Binding-site contacts:
Ligand atom OP1 contacts residue NA1 of chain 1.G at 2.6 Å (h-bond).
Ligand atom OP1 contacts residue THR58 of chain 1.A at 3.8 Å.
Ligand atom O5' contacts residue GLY57 of chain 1.A at 3.5 Å.
Ligand atom OP2 contacts residue LYS63 of chain 1.A at 3.9 Å.
Ligand atom OP2 contacts residue LYS59 of chain 1.A at 3.1 Å (salt-bridge).
Ligand atom C5' contacts residue TYR30 of chain 1.A at 3.4 Å (hydrophobic).
Ligand atom O3' contacts residue GLY55 of chain 1.A at 3.5 Å.
Ligand atom C3' contacts residue GLY57 of chain 1.A at 3.9 Å.
Ligand atom OP1 contacts residue LYS26 of chain 1.A at 3.7 Å.
Ligand atom C5' contacts residue GLY57 of chain 1.A at 3.5 Å.
Ligand atom O3' contacts residue ILE60 of chain 1.A at 3.7 Å.
Ligand atom OP2 contacts residue LYS59 of chain 1.A at 3.1 Å (salt-bridge).
Ligand atom P contacts residue LYS59 of chain 1.A at 3.8 Å.
Ligand atom C4' contacts residue GLY55 of chain 1.A at 3.3 Å.
Ligand atom OP2 contacts residue VAL56 of chain 1.A at 3.9 Å.
Ligand atom OP2 contacts residue THR58 of chain 1.A at 3.7 Å.
Ligand atom OP1 contacts residue ILE60 of chain 1.A at 2.9 Å (h-bond).
Ligand atom OP2 contacts residue NA1 of chain 1.G at 3.8 Å.
Ligand atom P contacts residue LYS59 of chain 1.A at 3.4 Å.
Ligand atom C5' contacts residue GLY55 of chain 1.A at 3.2 Å.
Ligand atom OP1 contacts residue LEU53 of chain 1.A at 3.9 Å.
Ligand atom C8 contacts residue LYS26 of chain 1.A at 3.7 Å.
Ligand atom N3 contacts residue ALA29 of chain 1.A at 3.6 Å.
Ligand atom P contacts residue LYS26 of chain 1.A at 3.9 Å.
Ligand atom OP1 contacts residue LYS59 of chain 1.A at 3.5 Å (salt-bridge).
Ligand atom OP2 contacts residue GLY57 of chain 1.A at 3.8 Å.
Ligand atom OP1 contacts residue LYS59 of chain 1.A at 2.8 Å (salt-bridge).
Ligand atom P contacts residue ILE60 of chain 1.A at 3.8 Å.
Ligand atom O3' contacts residue LYS59 of chain 1.A at 3.9 Å.
Ligand atom P contacts residue GLY57 of chain 1.A at 3.7 Å.
Ligand atom OP1 contacts residue PRO54 of chain 1.A at 3.8 Å.
Ligand atom P contacts residue NA1 of chain 1.G at 3.7 Å.
Ligand atom C3' contacts residue LYS59 of chain 1.A at 3.8 Å.
Ligand atom O4' contacts residue ALA29 of chain 1.A at 3.8 Å.
Ligand atom OP1 contacts residue GLY55 of chain 1.A at 2.9 Å (h-bond).
Ligand atom OP1 contacts residue VAL56 of chain 1.A at 3.7 Å.
Ligand atom OP1 contacts residue GLY57 of chain 1.A at 2.9 Å (h-bond).
Ligand atom O3' contacts residue VAL56 of chain 1.A at 3.9 Å.
Ligand atom N7 contacts residue LYS26 of chain 1.A at 3.6 Å.
Ligand atom OP3 contacts residue LYS26 of chain 1.A at 3.0 Å (salt-bridge).

Sequence of chain 1.A:
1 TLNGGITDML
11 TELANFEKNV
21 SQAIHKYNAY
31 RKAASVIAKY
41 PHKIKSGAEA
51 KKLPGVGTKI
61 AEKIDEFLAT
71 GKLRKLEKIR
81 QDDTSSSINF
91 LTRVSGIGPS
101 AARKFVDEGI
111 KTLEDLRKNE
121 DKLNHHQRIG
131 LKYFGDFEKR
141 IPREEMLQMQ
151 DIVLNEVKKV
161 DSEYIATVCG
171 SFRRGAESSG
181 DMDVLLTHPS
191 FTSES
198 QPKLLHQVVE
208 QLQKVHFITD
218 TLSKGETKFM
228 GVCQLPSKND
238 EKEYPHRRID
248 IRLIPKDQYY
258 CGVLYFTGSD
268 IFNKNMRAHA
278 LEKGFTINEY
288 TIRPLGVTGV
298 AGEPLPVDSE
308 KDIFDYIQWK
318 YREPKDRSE

This small molecule binds to this protein.
Small molecule (SMILES): Cc1cn([C@H]2C[C@H](O[P](=O)(O)OC[C@H]3O[C@@H](n4ccc(N)nc4=O)C[C@@H]3O[P](=O)(O)OC[C@H]3O[C@@H](n4cnc5c(=O)nc(N)[nH]c54)C[C@@H]3O[P](=O)(O)OC[C@H]3O[C@@H](n4cnc5c(=O)nc(N)[nH]c54)C[C@@H]3O)[C@@H](CO[P](=O)(O)O[C@H]3C[C@H](n4cnc5c(=O)nc(N)[nH]c54)O[C@@H]3COP(=O)(O)O)O2)c(=O)[nH]c1=O